Sequence of chain 1.C:
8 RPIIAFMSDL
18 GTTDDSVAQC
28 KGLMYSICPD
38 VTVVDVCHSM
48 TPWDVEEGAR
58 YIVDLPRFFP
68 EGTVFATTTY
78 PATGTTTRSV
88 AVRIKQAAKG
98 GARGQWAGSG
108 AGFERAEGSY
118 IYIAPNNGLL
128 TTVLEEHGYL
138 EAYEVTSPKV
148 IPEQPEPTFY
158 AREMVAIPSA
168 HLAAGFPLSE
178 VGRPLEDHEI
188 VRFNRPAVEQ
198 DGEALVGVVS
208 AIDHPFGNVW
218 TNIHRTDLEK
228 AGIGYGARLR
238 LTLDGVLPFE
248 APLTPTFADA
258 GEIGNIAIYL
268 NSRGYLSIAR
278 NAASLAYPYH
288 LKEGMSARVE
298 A

Binding-site contacts:
Ligand atom O contacts residue ARG270 of chain 1.A at 3.9 Å.
Ligand atom OXT contacts residue SER269 of chain 1.A at 3.4 Å (h-bond).
Ligand atom SD contacts residue 5FD1 of chain 1.I at 3.3 Å (h-bond).
Ligand atom N contacts residue ASP210 of chain 1.A at 2.6 Å (salt-bridge).
Ligand atom OXT contacts residue SER23 of chain 1.C at 3.2 Å (h-bond).
Ligand atom OXT contacts residue TRP217 of chain 1.A at 3.1 Å.
Ligand atom C contacts residue SER23 of chain 1.C at 3.5 Å.
Ligand atom CE contacts residue ASN215 of chain 1.A at 3.5 Å.
Ligand atom N contacts residue ARG270 of chain 1.A at 4.3 Å.
Ligand atom CB contacts residue SER23 of chain 1.C at 3.2 Å.
Ligand atom CE contacts residue PHE213 of chain 1.A at 3.7 Å (hydrophobic).
Ligand atom C contacts residue ASP210 of chain 1.A at 4.3 Å.
Ligand atom CB contacts residue PHE213 of chain 1.A at 4.1 Å (hydrophobic).
Ligand atom N contacts residue ASP21 of chain 1.C at 2.9 Å (salt-bridge).
Ligand atom C contacts residue ARG270 of chain 1.A at 3.7 Å.
Ligand atom CB contacts residue PHE156 of chain 1.C at 4.2 Å (hydrophobic).
Ligand atom O contacts residue TRP217 of chain 1.A at 3.6 Å.
Ligand atom CE contacts residue ASP210 of chain 1.A at 2.9 Å.
Ligand atom CG contacts residue PHE156 of chain 1.C at 3.6 Å (hydrophobic).
Ligand atom CA contacts residue SER23 of chain 1.C at 3.4 Å.
Ligand atom SD contacts residue PHE213 of chain 1.A at 4.2 Å.
Ligand atom CB contacts residue LEU17 of chain 1.C at 3.8 Å (hydrophobic).
Ligand atom CA contacts residue ASP21 of chain 1.C at 4.2 Å.
Ligand atom CA contacts residue TRP217 of chain 1.A at 3.8 Å (hydrophobic).
Ligand atom O contacts residue SER269 of chain 1.A at 2.6 Å (h-bond).
Ligand atom CG contacts residue LEU17 of chain 1.C at 4.1 Å (hydrophobic).
Ligand atom C contacts residue TRP217 of chain 1.A at 3.3 Å (hydrophobic).
Ligand atom OXT contacts residue ASP21 of chain 1.C at 3.8 Å.
Ligand atom CA contacts residue ASP210 of chain 1.A at 3.4 Å.
Ligand atom N contacts residue TRP217 of chain 1.A at 3.9 Å.
Ligand atom N contacts residue SER23 of chain 1.C at 2.9 Å (h-bond).
Ligand atom OXT contacts residue ARG270 of chain 1.A at 2.5 Å (salt-bridge).
Ligand atom C contacts residue SER269 of chain 1.A at 3.4 Å.
Ligand atom CG contacts residue 5FD1 of chain 1.I at 3.8 Å.
Ligand atom CG contacts residue THR155 of chain 1.C at 3.7 Å.
Ligand atom SD contacts residue THR155 of chain 1.C at 3.0 Å (h-bond).
Ligand atom CE contacts residue 5FD1 of chain 1.I at 3.4 Å.
Ligand atom CE contacts residue PHE254 of chain 1.A at 4.0 Å (hydrophobic).
Ligand atom O contacts residue PHE156 of chain 1.C at 4.3 Å.
Ligand atom CE contacts residue THR155 of chain 1.C at 4.4 Å.

Sequence of chain 1.A:
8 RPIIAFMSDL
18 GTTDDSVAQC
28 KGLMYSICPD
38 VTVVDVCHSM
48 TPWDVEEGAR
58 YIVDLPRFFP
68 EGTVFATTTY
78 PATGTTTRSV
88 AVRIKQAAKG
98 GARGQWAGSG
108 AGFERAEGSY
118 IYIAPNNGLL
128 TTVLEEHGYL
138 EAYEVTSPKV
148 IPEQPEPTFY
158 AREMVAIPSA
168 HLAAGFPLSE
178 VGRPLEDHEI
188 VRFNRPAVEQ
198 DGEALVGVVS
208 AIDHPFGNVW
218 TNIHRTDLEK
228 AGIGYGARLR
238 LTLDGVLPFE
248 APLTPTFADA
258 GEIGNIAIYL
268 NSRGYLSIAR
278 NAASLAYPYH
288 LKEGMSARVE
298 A

A protein and the small-molecule ligand that binds it are described below.
Small molecule (SMILES): CSCC[C@H](N)C(=O)O